Sequence of chain 1.A:
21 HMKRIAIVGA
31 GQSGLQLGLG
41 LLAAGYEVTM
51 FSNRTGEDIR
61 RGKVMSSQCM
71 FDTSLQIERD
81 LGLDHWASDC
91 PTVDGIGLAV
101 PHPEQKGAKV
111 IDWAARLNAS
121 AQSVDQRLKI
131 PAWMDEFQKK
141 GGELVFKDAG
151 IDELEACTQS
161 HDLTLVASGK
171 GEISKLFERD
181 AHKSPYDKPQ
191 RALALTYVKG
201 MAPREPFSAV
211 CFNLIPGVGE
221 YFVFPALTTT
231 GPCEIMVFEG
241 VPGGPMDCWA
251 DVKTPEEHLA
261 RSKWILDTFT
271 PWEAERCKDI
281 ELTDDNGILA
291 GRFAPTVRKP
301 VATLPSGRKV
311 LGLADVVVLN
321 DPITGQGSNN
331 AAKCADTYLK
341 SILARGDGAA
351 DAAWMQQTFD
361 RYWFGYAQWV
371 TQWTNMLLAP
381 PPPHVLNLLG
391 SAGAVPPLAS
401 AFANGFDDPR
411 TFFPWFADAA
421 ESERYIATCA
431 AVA

Binding-site contacts:
Ligand atom C7 contacts residue PRO101 of chain 1.A at 3.3 Å (hydrophobic).
Ligand atom C9 contacts residue PRO216 of chain 1.A at 3.8 Å (hydrophobic).
Ligand atom C7 contacts residue VAL100 of chain 1.A at 3.9 Å (hydrophobic).
Ligand atom N1 contacts residue PRO216 of chain 1.A at 3.8 Å.
Ligand atom C2 contacts residue PRO216 of chain 1.A at 4.1 Å (hydrophobic).
Ligand atom C4 contacts residue PRO216 of chain 1.A at 4.2 Å (hydrophobic).
Ligand atom C3 contacts residue PRO216 of chain 1.A at 4.0 Å (hydrophobic).
Ligand atom C2 contacts residue PRO101 of chain 1.A at 4.4 Å (hydrophobic).
Ligand atom C7 contacts residue PRO103 of chain 1.A at 3.6 Å (hydrophobic).
Ligand atom C8 contacts residue PRO101 of chain 1.A at 3.5 Å (hydrophobic).
Ligand atom C6 contacts residue PRO103 of chain 1.A at 4.2 Å (hydrophobic).
Ligand atom C8 contacts residue PRO103 of chain 1.A at 3.8 Å (hydrophobic).
Ligand atom N1 contacts residue PRO103 of chain 1.A at 3.7 Å.
Ligand atom C8 contacts residue PRO216 of chain 1.A at 3.6 Å (hydrophobic).
Ligand atom C2 contacts residue PRO103 of chain 1.A at 4.0 Å (hydrophobic).
Ligand atom C6 contacts residue PRO216 of chain 1.A at 4.4 Å (hydrophobic).
Ligand atom C9 contacts residue PRO103 of chain 1.A at 3.9 Å (hydrophobic).
Ligand atom C7 contacts residue VAL110 of chain 1.A at 4.1 Å (hydrophobic).
Ligand atom C4 contacts residue PRO103 of chain 1.A at 4.5 Å (hydrophobic).
Ligand atom C3 contacts residue PRO103 of chain 1.A at 4.1 Å (hydrophobic).
Ligand atom C6 contacts residue VAL100 of chain 1.A at 4.5 Å (hydrophobic).
Ligand atom N1 contacts residue HIS102 of chain 1.A at 4.1 Å.
Ligand atom N1 contacts residue PRO101 of chain 1.A at 3.1 Å (h-bond).
Ligand atom C7 contacts residue PRO216 of chain 1.A at 3.9 Å (hydrophobic).

The protein below binds the small molecule below.
Small molecule (SMILES): c1ccc2[nH]ccc2c1